The protein below binds the small molecule below.
Small molecule (SMILES): CC(=O)N[C@@H]1[C@@H](O)[C@H](O)[C@@H](CO)O[C@H]1O

Sequence of chain 2.A:
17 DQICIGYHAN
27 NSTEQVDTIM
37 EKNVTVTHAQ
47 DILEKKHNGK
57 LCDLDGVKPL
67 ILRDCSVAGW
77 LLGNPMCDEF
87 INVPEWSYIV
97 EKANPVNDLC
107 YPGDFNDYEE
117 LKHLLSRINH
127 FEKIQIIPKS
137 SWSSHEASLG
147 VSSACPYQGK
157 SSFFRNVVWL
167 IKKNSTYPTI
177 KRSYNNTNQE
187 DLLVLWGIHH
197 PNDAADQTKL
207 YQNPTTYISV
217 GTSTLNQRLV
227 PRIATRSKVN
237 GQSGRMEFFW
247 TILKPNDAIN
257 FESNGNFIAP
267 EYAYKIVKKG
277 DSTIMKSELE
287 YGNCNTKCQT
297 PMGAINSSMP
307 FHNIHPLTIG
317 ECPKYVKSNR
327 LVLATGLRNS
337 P

Binding-site contacts:
Ligand atom C2 contacts residue ASN181 of chain 1.A at 3.0 Å.
Ligand atom C7 contacts residue ASN181 of chain 1.A at 4.3 Å.
Ligand atom O4 contacts residue ASN252 of chain 1.A at 3.5 Å (h-bond).
Ligand atom C4 contacts residue ASN252 of chain 1.A at 3.7 Å.
Ligand atom C8 contacts residue SER233 of chain 2.A at 3.8 Å.
Ligand atom N2 contacts residue ASN181 of chain 1.A at 3.9 Å.
Ligand atom C1 contacts residue ASN181 of chain 1.A at 1.5 Å.
Ligand atom C2 contacts residue ASN252 of chain 1.A at 4.0 Å.
Ligand atom C1 contacts residue ASN252 of chain 1.A at 3.7 Å.
Ligand atom O5 contacts residue ASN252 of chain 1.A at 4.3 Å.
Ligand atom O5 contacts residue ASN181 of chain 1.A at 1.5 Å (h-bond).
Ligand atom O7 contacts residue ASN181 of chain 1.A at 4.1 Å.
Ligand atom C4 contacts residue ASN181 of chain 1.A at 3.8 Å.
Ligand atom O6 contacts residue ASN181 of chain 1.A at 3.9 Å.
Ligand atom C3 contacts residue ASN252 of chain 1.A at 3.8 Å.
Ligand atom C3 contacts residue ASN181 of chain 1.A at 3.9 Å.
Ligand atom C6 contacts residue ASN181 of chain 1.A at 3.6 Å.
Ligand atom C7 contacts residue ASN252 of chain 1.A at 4.2 Å.
Ligand atom C8 contacts residue ASN252 of chain 1.A at 4.4 Å.
Ligand atom C6 contacts residue ASN252 of chain 1.A at 4.1 Å.
Ligand atom O7 contacts residue ALA254 of chain 1.A at 4.2 Å.
Ligand atom N2 contacts residue ASN252 of chain 1.A at 3.5 Å (h-bond).
Ligand atom C5 contacts residue ASN252 of chain 1.A at 3.3 Å.
Ligand atom C5 contacts residue ASN181 of chain 1.A at 2.8 Å.

Sequence of chain 1.A:
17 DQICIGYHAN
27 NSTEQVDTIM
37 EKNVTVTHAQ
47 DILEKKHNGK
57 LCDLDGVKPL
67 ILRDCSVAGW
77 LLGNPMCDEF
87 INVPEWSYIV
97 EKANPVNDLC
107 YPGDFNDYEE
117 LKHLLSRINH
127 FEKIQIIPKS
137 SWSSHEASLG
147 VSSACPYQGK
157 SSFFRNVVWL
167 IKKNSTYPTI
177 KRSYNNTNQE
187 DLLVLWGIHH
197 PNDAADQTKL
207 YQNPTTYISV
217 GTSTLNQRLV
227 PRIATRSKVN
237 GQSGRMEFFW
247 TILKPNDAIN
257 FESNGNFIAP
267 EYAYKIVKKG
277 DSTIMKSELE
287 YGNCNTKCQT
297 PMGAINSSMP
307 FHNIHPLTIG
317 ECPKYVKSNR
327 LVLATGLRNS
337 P